Binding-site contacts:
Ligand atom N08 contacts residue CYS97 of chain 1.C at 3.2 Å (h-bond).
Ligand atom O03 contacts residue GLY100 of chain 1.C at 3.6 Å.
Ligand atom C22 contacts residue CYS97 of chain 1.C at 3.3 Å (hydrophobic).
Ligand atom C22 contacts residue MET150 of chain 1.C at 3.8 Å (hydrophobic).
Ligand atom S02 contacts residue ASP165 of chain 1.C at 3.9 Å.
Ligand atom C20 contacts residue GLY100 of chain 1.C at 3.9 Å.
Ligand atom C30 contacts residue GLU95 of chain 1.C at 3.7 Å.
Ligand atom C12 contacts residue SER101 of chain 1.C at 3.9 Å.
Ligand atom N11 contacts residue ALA44 of chain 1.C at 3.6 Å.
Ligand atom N08 contacts residue PHE96 of chain 1.C at 3.6 Å.
Ligand atom C24 contacts residue GLY100 of chain 1.C at 3.8 Å.
Ligand atom C14 contacts residue LEU23 of chain 1.C at 3.7 Å (hydrophobic).
Ligand atom N08 contacts residue LEU23 of chain 1.C at 3.7 Å.
Ligand atom S02 contacts residue VAL31 of chain 1.C at 3.9 Å.
Ligand atom C34 contacts residue LYS46 of chain 1.C at 3.3 Å.
Ligand atom N11 contacts residue GLU95 of chain 1.C at 3.7 Å.
Ligand atom O03 contacts residue THR104 of chain 1.C at 3.5 Å.
Ligand atom C19 contacts residue MET150 of chain 1.C at 3.8 Å (hydrophobic).
Ligand atom C15 contacts residue TYR103 of chain 1.C at 3.9 Å (hydrophobic).
Ligand atom C22 contacts residue LEU23 of chain 1.C at 3.8 Å (hydrophobic).
Ligand atom C24 contacts residue PRO98 of chain 1.C at 3.8 Å (hydrophobic).
Ligand atom C27 contacts residue MET150 of chain 1.C at 3.6 Å (hydrophobic).
Ligand atom C15 contacts residue SER101 of chain 1.C at 3.5 Å.
Ligand atom O04 contacts residue GLN25 of chain 1.C at 3.9 Å.
Ligand atom C32 contacts residue GLN25 of chain 1.C at 3.1 Å.
Ligand atom C18 contacts residue MET150 of chain 1.C at 3.5 Å (hydrophobic).
Ligand atom I01 contacts residue MET94 of chain 1.C at 3.7 Å.
Ligand atom N08 contacts residue MET150 of chain 1.C at 3.7 Å.
Ligand atom C24 contacts residue CYS97 of chain 1.C at 3.9 Å (hydrophobic).
Ligand atom C23 contacts residue GLY147 of chain 1.C at 3.4 Å.
Ligand atom I01 contacts residue THR164 of chain 1.C at 3.5 Å.
Ligand atom C25 contacts residue CYS97 of chain 1.C at 3.0 Å (hydrophobic).
Ligand atom C22 contacts residue PHE96 of chain 1.C at 3.9 Å (hydrophobic).
Ligand atom C25 contacts residue PHE96 of chain 1.C at 3.5 Å (hydrophobic).
Ligand atom C30 contacts residue ALA44 of chain 1.C at 3.5 Å (hydrophobic).
Ligand atom O03 contacts residue SER101 of chain 1.C at 3.3 Å (h-bond).
Ligand atom C33 contacts residue ALA29 of chain 1.C at 3.9 Å (hydrophobic).
Ligand atom N10 contacts residue MET150 of chain 1.C at 3.6 Å.
Ligand atom N11 contacts residue CYS97 of chain 1.C at 3.7 Å.
Ligand atom N06 contacts residue LEU23 of chain 1.C at 3.4 Å (h-bond).

Sequence of chain 1.C:
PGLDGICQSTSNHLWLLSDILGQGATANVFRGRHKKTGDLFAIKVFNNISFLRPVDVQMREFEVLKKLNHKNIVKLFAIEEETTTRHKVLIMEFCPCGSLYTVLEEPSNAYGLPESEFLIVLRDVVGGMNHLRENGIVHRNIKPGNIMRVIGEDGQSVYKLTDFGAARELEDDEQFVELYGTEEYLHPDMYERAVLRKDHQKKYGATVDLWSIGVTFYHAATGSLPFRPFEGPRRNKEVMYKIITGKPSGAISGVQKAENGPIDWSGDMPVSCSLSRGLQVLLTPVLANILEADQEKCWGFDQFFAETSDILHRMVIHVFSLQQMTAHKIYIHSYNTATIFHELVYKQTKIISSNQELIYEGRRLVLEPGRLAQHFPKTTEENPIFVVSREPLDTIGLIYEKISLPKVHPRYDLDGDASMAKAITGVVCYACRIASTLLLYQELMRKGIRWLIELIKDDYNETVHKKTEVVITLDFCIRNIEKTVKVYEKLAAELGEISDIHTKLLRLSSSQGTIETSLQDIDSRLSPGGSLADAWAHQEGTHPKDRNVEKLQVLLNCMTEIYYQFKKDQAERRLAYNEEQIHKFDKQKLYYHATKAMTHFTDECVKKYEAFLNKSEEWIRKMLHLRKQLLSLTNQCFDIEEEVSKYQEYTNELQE

The small molecule below binds the protein below.
Small molecule (SMILES): O=C(NCCCNc1nc(Nc2cccc(NC(=O)N3CCCC3)c2)ncc1I)c1cccs1